Binding-site contacts:
Ligand atom C8 contacts residue GLU1072 of chain 1.A at 4.0 Å.
Ligand atom C3 contacts residue ASN1074 of chain 1.A at 3.8 Å.
Ligand atom O6 contacts residue ASN1074 of chain 1.A at 4.5 Å.
Ligand atom C7 contacts residue ASN1074 of chain 1.A at 3.3 Å.
Ligand atom C2 contacts residue ASN1074 of chain 1.A at 2.5 Å.
Ligand atom C3 contacts residue ALA706 of chain 1.A at 4.3 Å (hydrophobic).
Ligand atom C5 contacts residue ASN1074 of chain 1.A at 3.6 Å.
Ligand atom O7 contacts residue ASN1074 of chain 1.A at 4.1 Å.
Ligand atom N2 contacts residue ASN1074 of chain 1.A at 2.7 Å (h-bond).
Ligand atom C4 contacts residue ASN1074 of chain 1.A at 4.2 Å.
Ligand atom O5 contacts residue ASN1074 of chain 1.A at 2.3 Å (h-bond).
Ligand atom C8 contacts residue ASN1074 of chain 1.A at 3.6 Å.
Ligand atom O4 contacts residue ALA706 of chain 1.A at 4.3 Å.
Ligand atom C1 contacts residue ASN1074 of chain 1.A at 1.4 Å.

Sequence of chain 1.A:
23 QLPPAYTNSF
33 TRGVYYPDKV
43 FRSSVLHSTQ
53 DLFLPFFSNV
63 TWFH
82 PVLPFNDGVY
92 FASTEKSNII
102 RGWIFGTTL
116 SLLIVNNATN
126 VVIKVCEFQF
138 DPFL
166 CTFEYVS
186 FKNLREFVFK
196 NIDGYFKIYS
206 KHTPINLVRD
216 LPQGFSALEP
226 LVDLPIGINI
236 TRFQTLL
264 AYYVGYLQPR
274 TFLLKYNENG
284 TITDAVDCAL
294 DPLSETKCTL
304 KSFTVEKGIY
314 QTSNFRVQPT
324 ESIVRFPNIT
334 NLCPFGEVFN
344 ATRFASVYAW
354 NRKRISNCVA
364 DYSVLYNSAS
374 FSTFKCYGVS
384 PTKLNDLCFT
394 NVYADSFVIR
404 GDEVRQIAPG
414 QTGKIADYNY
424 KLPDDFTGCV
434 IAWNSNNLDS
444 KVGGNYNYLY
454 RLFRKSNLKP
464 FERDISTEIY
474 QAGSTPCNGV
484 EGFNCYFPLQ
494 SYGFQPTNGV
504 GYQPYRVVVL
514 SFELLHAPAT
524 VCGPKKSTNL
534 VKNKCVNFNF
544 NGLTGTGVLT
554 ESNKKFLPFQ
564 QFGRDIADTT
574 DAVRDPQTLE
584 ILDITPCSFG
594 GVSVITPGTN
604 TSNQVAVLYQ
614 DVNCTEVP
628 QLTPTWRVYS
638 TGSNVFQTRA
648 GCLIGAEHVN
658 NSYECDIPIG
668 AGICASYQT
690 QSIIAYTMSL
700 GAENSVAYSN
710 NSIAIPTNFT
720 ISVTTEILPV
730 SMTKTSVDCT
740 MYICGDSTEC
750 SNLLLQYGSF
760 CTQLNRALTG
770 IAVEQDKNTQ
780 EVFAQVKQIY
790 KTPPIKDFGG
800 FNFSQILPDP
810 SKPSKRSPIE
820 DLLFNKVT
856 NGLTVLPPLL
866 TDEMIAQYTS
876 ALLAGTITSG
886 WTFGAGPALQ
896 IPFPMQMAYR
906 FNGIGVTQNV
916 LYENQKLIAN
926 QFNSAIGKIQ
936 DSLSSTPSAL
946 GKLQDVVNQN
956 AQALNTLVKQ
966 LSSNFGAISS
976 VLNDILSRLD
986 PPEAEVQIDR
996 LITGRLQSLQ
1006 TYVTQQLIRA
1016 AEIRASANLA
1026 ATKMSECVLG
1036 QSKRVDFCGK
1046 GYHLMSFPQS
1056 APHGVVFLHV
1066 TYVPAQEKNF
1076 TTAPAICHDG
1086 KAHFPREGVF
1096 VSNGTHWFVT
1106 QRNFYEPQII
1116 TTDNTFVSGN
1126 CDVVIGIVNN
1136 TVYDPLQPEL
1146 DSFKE

The small molecule below binds the protein below.
Small molecule (SMILES): CC(=O)N[C@@H]1[C@@H](O)[C@H](O)[C@@H](CO)O[C@H]1O